Sequence of chain 1.A:
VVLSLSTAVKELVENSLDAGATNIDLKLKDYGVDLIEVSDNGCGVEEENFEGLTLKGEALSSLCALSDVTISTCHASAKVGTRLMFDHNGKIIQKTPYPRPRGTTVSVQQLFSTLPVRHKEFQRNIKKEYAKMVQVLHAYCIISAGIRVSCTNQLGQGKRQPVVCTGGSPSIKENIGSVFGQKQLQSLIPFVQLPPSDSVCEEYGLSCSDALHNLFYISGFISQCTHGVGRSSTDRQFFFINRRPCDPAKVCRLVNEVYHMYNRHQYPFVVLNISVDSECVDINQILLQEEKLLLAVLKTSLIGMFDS

Binding-site contacts:
Ligand atom C2 contacts residue THR155 of chain 1.A at 3.7 Å.
Ligand atom C1' contacts residue LEU83 of chain 1.A at 3.5 Å (hydrophobic).
Ligand atom PG contacts residue MG1 of chain 1.C at 3.4 Å.
Ligand atom C4' contacts residue LYS86 of chain 1.A at 3.8 Å.
Ligand atom O2A contacts residue GLU109 of chain 1.A at 3.3 Å (salt-bridge).
Ligand atom O2G contacts residue GLY108 of chain 1.A at 3.6 Å.
Ligand atom C6 contacts residue ALA49 of chain 1.A at 3.9 Å (hydrophobic).
Ligand atom O4' contacts residue LEU111 of chain 1.A at 3.7 Å.
Ligand atom O1A contacts residue MG1 of chain 1.C at 2.4 Å.
Ligand atom O1B contacts residue ASN45 of chain 1.A at 3.5 Å (h-bond).
Ligand atom N6 contacts residue SER46 of chain 1.A at 3.9 Å.
Ligand atom C2 contacts residue GLY74 of chain 1.A at 3.7 Å.
Ligand atom O3A contacts residue ASN45 of chain 1.A at 3.9 Å.
Ligand atom C8 contacts residue ASN45 of chain 1.A at 3.4 Å.
Ligand atom N6 contacts residue ASP70 of chain 1.A at 2.8 Å (salt-bridge).
Ligand atom O3B contacts residue MG1 of chain 1.C at 2.6 Å.
Ligand atom O3G contacts residue GLU41 of chain 1.A at 3.2 Å (salt-bridge).
Ligand atom O1B contacts residue MG1 of chain 1.C at 3.3 Å.
Ligand atom O5' contacts residue ASN45 of chain 1.A at 3.8 Å.
Ligand atom N6 contacts residue ASN45 of chain 1.A at 3.9 Å.
Ligand atom O5' contacts residue MG1 of chain 1.C at 3.9 Å.
Ligand atom PA contacts residue MG1 of chain 1.C at 3.3 Å.
Ligand atom N1 contacts residue ALA49 of chain 1.A at 3.3 Å.
Ligand atom O1A contacts residue ASN45 of chain 1.A at 3.4 Å (h-bond).
Ligand atom O4' contacts residue LEU83 of chain 1.A at 3.2 Å.
Ligand atom N1 contacts residue THR155 of chain 1.A at 3.2 Å (h-bond).
Ligand atom O2A contacts residue LEU111 of chain 1.A at 3.4 Å.
Ligand atom C6 contacts residue THR155 of chain 1.A at 3.8 Å.
Ligand atom N6 contacts residue THR155 of chain 1.A at 3.8 Å.
Ligand atom O3G contacts residue MG1 of chain 1.C at 2.7 Å.
Ligand atom O2B contacts residue GLU109 of chain 1.A at 3.2 Å (salt-bridge).
Ligand atom O3A contacts residue MG1 of chain 1.C at 3.3 Å.
Ligand atom N7 contacts residue ASN45 of chain 1.A at 3.2 Å.
Ligand atom C5 contacts residue ASN45 of chain 1.A at 3.9 Å.
Ligand atom O2G contacts residue GLU109 of chain 1.A at 3.7 Å.
Ligand atom C2 contacts residue ALA49 of chain 1.A at 3.7 Å (hydrophobic).
Ligand atom C8 contacts residue LEU111 of chain 1.A at 3.9 Å (hydrophobic).
Ligand atom PB contacts residue MG1 of chain 1.C at 3.5 Å.
Ligand atom O2A contacts residue ALA110 of chain 1.A at 3.8 Å.
Ligand atom N3 contacts residue VAL75 of chain 1.A at 3.7 Å.

This protein binds this small molecule.
Small molecule (SMILES): Nc1ncnc2c1ncn2[C@@H]1O[C@H](COP(=O)(O)OP(=O)(O)OP(O)(O)=S)[C@@H](O)[C@H]1O